Sequence of chain 1.F:
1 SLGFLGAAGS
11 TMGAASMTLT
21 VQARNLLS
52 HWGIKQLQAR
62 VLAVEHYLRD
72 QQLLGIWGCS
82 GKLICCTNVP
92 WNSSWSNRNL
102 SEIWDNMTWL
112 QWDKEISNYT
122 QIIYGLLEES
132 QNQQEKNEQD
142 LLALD

Binding-site contacts:
Ligand atom C8 contacts residue GLU116 of chain 1.F at 3.7 Å.
Ligand atom C2 contacts residue ASN119 of chain 1.F at 2.5 Å.
Ligand atom C8 contacts residue TYR120 of chain 1.F at 4.0 Å (hydrophobic).
Ligand atom O7 contacts residue ASN119 of chain 1.F at 4.0 Å.
Ligand atom O7 contacts residue TYR120 of chain 1.F at 3.6 Å.
Ligand atom N2 contacts residue ASN119 of chain 1.F at 2.8 Å (h-bond).
Ligand atom C7 contacts residue ASN119 of chain 1.F at 3.4 Å.
Ligand atom C1 contacts residue ASN119 of chain 1.F at 1.5 Å.
Ligand atom C3 contacts residue ASN119 of chain 1.F at 3.9 Å.
Ligand atom C7 contacts residue TYR120 of chain 1.F at 4.1 Å (hydrophobic).
Ligand atom O5 contacts residue ASN119 of chain 1.F at 2.4 Å (h-bond).
Ligand atom C4 contacts residue ASN119 of chain 1.F at 4.3 Å.
Ligand atom C8 contacts residue ASN119 of chain 1.F at 3.7 Å.
Ligand atom C5 contacts residue ASN119 of chain 1.F at 3.8 Å.

A protein and the small-molecule ligand that binds it are described below.
Small molecule (SMILES): CC(=O)N[C@@H]1[C@@H](O)[C@H](O)[C@@H](CO)O[C@H]1O